Binding-site contacts:
Ligand atom O6 contacts residue ARG162 of chain 1.C at 3.8 Å.
Ligand atom O6 contacts residue VAL144 of chain 1.C at 4.4 Å.
Ligand atom C5 contacts residue ASN167 of chain 1.C at 3.7 Å.
Ligand atom C1 contacts residue ASN167 of chain 1.C at 1.4 Å.
Ligand atom C2 contacts residue ASN167 of chain 1.C at 2.5 Å.
Ligand atom O5 contacts residue ASN167 of chain 1.C at 2.4 Å (h-bond).
Ligand atom O5 contacts residue ARG162 of chain 1.C at 3.2 Å (salt-bridge).
Ligand atom C7 contacts residue ARG278 of chain 1.E at 3.8 Å.
Ligand atom C3 contacts residue ASN167 of chain 1.C at 3.8 Å.
Ligand atom C7 contacts residue ASN167 of chain 1.C at 3.3 Å.
Ligand atom C4 contacts residue ASN167 of chain 1.C at 4.2 Å.
Ligand atom N2 contacts residue THR168 of chain 1.C at 4.3 Å.
Ligand atom C5 contacts residue ARG162 of chain 1.C at 4.3 Å.
Ligand atom C8 contacts residue ASN167 of chain 1.C at 3.5 Å.
Ligand atom N2 contacts residue ASN167 of chain 1.C at 2.9 Å (h-bond).
Ligand atom C8 contacts residue ARG278 of chain 1.E at 4.3 Å.
Ligand atom O7 contacts residue ARG278 of chain 1.E at 2.8 Å (salt-bridge).
Ligand atom C8 contacts residue THR168 of chain 1.C at 4.5 Å.
Ligand atom C1 contacts residue ARG162 of chain 1.C at 3.8 Å.
Ligand atom C6 contacts residue ARG162 of chain 1.C at 4.3 Å.
Ligand atom O7 contacts residue ASN167 of chain 1.C at 3.2 Å (h-bond).

Sequence of chain 1.E:
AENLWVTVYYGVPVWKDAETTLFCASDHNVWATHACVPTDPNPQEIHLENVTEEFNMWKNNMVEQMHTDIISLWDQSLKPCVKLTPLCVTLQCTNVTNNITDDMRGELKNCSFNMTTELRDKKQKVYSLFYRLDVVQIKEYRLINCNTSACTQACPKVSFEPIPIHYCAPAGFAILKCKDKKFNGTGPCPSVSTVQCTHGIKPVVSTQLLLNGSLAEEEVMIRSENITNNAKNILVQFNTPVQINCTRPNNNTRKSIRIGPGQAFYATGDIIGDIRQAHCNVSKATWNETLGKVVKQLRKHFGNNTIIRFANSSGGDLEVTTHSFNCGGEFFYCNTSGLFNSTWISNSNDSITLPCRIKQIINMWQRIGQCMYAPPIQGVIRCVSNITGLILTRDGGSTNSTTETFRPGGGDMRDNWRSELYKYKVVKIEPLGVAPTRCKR

Sequence of chain 1.C:
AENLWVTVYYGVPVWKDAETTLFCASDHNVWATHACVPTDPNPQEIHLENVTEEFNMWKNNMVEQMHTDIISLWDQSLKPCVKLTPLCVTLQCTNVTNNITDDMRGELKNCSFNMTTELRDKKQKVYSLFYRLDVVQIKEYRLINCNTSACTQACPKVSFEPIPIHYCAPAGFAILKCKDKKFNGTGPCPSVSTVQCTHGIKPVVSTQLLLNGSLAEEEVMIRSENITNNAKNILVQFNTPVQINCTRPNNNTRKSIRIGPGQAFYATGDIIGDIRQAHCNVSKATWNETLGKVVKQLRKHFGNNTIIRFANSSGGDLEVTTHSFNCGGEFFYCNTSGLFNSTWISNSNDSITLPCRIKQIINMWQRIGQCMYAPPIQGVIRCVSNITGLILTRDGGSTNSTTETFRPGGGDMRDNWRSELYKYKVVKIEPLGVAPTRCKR

The protein below binds the small molecule below.
Small molecule (SMILES): CC(=O)N[C@@H]1[C@@H](O)[C@H](O)[C@@H](CO)O[C@H]1O